Sequence of chain 1.A:
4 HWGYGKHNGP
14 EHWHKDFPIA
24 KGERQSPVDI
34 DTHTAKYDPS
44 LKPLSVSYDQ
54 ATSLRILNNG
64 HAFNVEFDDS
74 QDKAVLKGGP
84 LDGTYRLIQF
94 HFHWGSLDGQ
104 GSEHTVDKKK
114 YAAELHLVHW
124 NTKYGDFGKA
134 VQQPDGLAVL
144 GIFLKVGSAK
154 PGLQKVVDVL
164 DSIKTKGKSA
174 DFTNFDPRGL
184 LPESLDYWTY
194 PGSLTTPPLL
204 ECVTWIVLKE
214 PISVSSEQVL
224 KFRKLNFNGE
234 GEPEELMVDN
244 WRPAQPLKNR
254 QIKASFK

Binding-site contacts:
Ligand atom C2 contacts residue ZN1 of chain 1.B at 4.3 Å.
Ligand atom S1 contacts residue THR199 of chain 1.A at 4.5 Å.
Ligand atom O1 contacts residue HIS94 of chain 1.A at 3.4 Å (h-bond).
Ligand atom O1 contacts residue THR199 of chain 1.A at 2.9 Å (h-bond).
Ligand atom C6 contacts residue GLN92 of chain 1.A at 3.7 Å.
Ligand atom C5 contacts residue GLN92 of chain 1.A at 4.4 Å.
Ligand atom C1 contacts residue THR199 of chain 1.A at 4.3 Å.
Ligand atom C4 contacts residue HIS94 of chain 1.A at 4.5 Å.
Ligand atom N1 contacts residue HIS94 of chain 1.A at 3.4 Å.
Ligand atom C3 contacts residue VAL142 of chain 1.A at 4.0 Å (hydrophobic).
Ligand atom O1 contacts residue ZN1 of chain 1.B at 3.5 Å.
Ligand atom C5 contacts residue HIS94 of chain 1.A at 3.9 Å.
Ligand atom C1 contacts residue HIS94 of chain 1.A at 3.6 Å.
Ligand atom C1 contacts residue THR198 of chain 1.A at 4.3 Å.
Ligand atom C1 contacts residue LEU197 of chain 1.A at 4.3 Å (hydrophobic).
Ligand atom C6 contacts residue THR199 of chain 1.A at 4.3 Å.
Ligand atom N1 contacts residue ZN1 of chain 1.B at 3.7 Å.
Ligand atom C4 contacts residue LEU197 of chain 1.A at 3.9 Å (hydrophobic).
Ligand atom S1 contacts residue LEU197 of chain 1.A at 4.5 Å.
Ligand atom S1 contacts residue ZN1 of chain 1.B at 2.2 Å.
Ligand atom C2 contacts residue VAL142 of chain 1.A at 4.0 Å (hydrophobic).
Ligand atom S1 contacts residue HIS119 of chain 1.A at 3.4 Å (h-bond).
Ligand atom C2 contacts residue HIS94 of chain 1.A at 4.2 Å.
Ligand atom C2 contacts residue VAL121 of chain 1.A at 4.1 Å (hydrophobic).
Ligand atom C5 contacts residue VAL121 of chain 1.A at 4.3 Å (hydrophobic).
Ligand atom S1 contacts residue TRP208 of chain 1.A at 4.5 Å.
Ligand atom N1 contacts residue THR199 of chain 1.A at 3.6 Å.
Ligand atom C5 contacts residue THR199 of chain 1.A at 4.3 Å.
Ligand atom S1 contacts residue HIS96 of chain 1.A at 3.8 Å.
Ligand atom C3 contacts residue LEU197 of chain 1.A at 3.6 Å (hydrophobic).
Ligand atom C6 contacts residue HIS94 of chain 1.A at 4.5 Å.
Ligand atom C5 contacts residue LEU197 of chain 1.A at 4.5 Å (hydrophobic).
Ligand atom C2 contacts residue LEU197 of chain 1.A at 4.0 Å (hydrophobic).
Ligand atom S1 contacts residue THR198 of chain 1.A at 3.0 Å (h-bond).
Ligand atom C3 contacts residue LEU140 of chain 1.A at 4.3 Å (hydrophobic).
Ligand atom C4 contacts residue VAL121 of chain 1.A at 3.8 Å (hydrophobic).
Ligand atom C1 contacts residue ZN1 of chain 1.B at 3.3 Å.
Ligand atom C3 contacts residue VAL121 of chain 1.A at 3.6 Å (hydrophobic).
Ligand atom S1 contacts residue HIS94 of chain 1.A at 3.6 Å.

The protein below binds the small molecule below.
Small molecule (SMILES): Cc1cccc(=S)n1O